Sequence of chain 1.B:
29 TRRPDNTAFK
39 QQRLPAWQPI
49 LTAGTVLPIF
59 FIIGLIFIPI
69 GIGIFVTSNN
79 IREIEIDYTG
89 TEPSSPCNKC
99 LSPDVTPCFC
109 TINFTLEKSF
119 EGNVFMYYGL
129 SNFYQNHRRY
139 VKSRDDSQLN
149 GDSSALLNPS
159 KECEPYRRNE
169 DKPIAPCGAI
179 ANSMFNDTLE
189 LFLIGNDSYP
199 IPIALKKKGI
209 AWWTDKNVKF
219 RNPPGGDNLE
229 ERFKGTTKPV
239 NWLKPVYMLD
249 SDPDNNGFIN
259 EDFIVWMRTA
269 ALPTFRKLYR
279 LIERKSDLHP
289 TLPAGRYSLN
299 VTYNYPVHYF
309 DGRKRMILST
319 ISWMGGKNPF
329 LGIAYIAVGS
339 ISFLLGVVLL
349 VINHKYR

Binding-site contacts:
Ligand atom C8 contacts residue THR109 of chain 1.B at 4.2 Å.
Ligand atom C8 contacts residue ASN298 of chain 1.B at 3.4 Å.
Ligand atom O7 contacts residue THR109 of chain 1.B at 3.9 Å.
Ligand atom O7 contacts residue ASN298 of chain 1.B at 4.3 Å.
Ligand atom C1 contacts residue ASN298 of chain 1.B at 1.4 Å.
Ligand atom C5 contacts residue PHE107 of chain 1.B at 3.6 Å (hydrophobic).
Ligand atom O5 contacts residue GLU188 of chain 1.B at 3.6 Å (salt-bridge).
Ligand atom O5 contacts residue PHE107 of chain 1.B at 4.2 Å.
Ligand atom C6 contacts residue PHE107 of chain 1.B at 3.6 Å (hydrophobic).
Ligand atom C7 contacts residue THR109 of chain 1.B at 4.4 Å.
Ligand atom N2 contacts residue ASN298 of chain 1.B at 2.9 Å (h-bond).
Ligand atom C2 contacts residue ASN298 of chain 1.B at 2.4 Å.
Ligand atom O6 contacts residue GLU188 of chain 1.B at 3.6 Å.
Ligand atom C6 contacts residue GLU188 of chain 1.B at 4.2 Å.
Ligand atom C8 contacts residue PHE107 of chain 1.B at 4.2 Å (hydrophobic).
Ligand atom C5 contacts residue ASN298 of chain 1.B at 3.7 Å.
Ligand atom C4 contacts residue ASN298 of chain 1.B at 4.2 Å.
Ligand atom C7 contacts residue ASN298 of chain 1.B at 3.4 Å.
Ligand atom C1 contacts residue PHE107 of chain 1.B at 4.5 Å (hydrophobic).
Ligand atom O5 contacts residue ASN298 of chain 1.B at 2.4 Å (h-bond).
Ligand atom C3 contacts residue ASN298 of chain 1.B at 3.8 Å.
Ligand atom C1 contacts residue GLU188 of chain 1.B at 4.2 Å.

A protein and the small-molecule ligand that binds it are described below.
Small molecule (SMILES): CC(=O)N[C@@H]1[C@@H](O)[C@H](O)[C@@H](CO)O[C@H]1O